Sequence of chain 5.A:
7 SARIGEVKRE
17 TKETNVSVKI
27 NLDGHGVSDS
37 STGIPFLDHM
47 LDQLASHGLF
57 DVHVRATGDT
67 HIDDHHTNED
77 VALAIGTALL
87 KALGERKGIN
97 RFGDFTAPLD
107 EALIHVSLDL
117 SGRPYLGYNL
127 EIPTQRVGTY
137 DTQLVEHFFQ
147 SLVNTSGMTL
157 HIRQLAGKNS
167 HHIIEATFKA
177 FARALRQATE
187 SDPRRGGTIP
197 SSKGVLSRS

Sequence of chain 12.A:
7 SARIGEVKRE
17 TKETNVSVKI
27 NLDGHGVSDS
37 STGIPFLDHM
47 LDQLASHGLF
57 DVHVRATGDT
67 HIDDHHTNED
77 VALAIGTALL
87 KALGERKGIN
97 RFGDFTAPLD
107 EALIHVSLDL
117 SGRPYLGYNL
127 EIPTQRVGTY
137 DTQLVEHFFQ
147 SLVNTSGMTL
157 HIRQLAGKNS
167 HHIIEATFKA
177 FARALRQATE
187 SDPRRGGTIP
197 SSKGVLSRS

Binding-site contacts:
Ligand atom N1 contacts residue HIS167 of chain 5.A at 3.1 Å (h-bond).
Ligand atom N1 contacts residue HIS72 of chain 18.A at 3.3 Å (h-bond).
Ligand atom N1 contacts residue MN1 of chain 12.C at 2.3 Å.
Ligand atom N2 contacts residue MN1 of chain 12.C at 3.2 Å.
Ligand atom C8 contacts residue GLU171 of chain 5.A at 3.5 Å.
Ligand atom P9 contacts residue SER197 of chain 12.A at 3.8 Å.
Ligand atom O11 contacts residue ARG119 of chain 12.A at 2.8 Å (salt-bridge).
Ligand atom O10 contacts residue ARG97 of chain 12.A at 2.8 Å (salt-bridge).
Ligand atom C5 contacts residue HIS72 of chain 18.A at 3.6 Å.
Ligand atom N4 contacts residue HIS71 of chain 18.A at 3.0 Å (h-bond).
Ligand atom C3 contacts residue MN1 of chain 12.B at 3.2 Å.
Ligand atom O13 contacts residue MN1 of chain 12.C at 2.4 Å.
Ligand atom P9 contacts residue ARG97 of chain 12.A at 3.7 Å.
Ligand atom C5 contacts residue MN1 of chain 12.B at 3.3 Å.
Ligand atom C5 contacts residue HIS167 of chain 5.A at 3.3 Å.
Ligand atom O13 contacts residue GLU171 of chain 5.A at 3.5 Å (salt-bridge).
Ligand atom C7 contacts residue GLU19 of chain 18.A at 3.4 Å.
Ligand atom C6 contacts residue MN1 of chain 12.C at 3.5 Å.
Ligand atom O10 contacts residue ARG119 of chain 12.A at 3.0 Å (salt-bridge).
Ligand atom O11 contacts residue LYS199 of chain 12.A at 2.7 Å (salt-bridge).
Ligand atom C5 contacts residue MN1 of chain 12.C at 3.3 Å.
Ligand atom O10 contacts residue LYS175 of chain 5.A at 2.7 Å (salt-bridge).
Ligand atom O13 contacts residue GLU19 of chain 18.A at 2.7 Å (salt-bridge).
Ligand atom C3 contacts residue LEU105 of chain 5.A at 3.8 Å (hydrophobic).
Ligand atom N2 contacts residue GLU171 of chain 5.A at 3.8 Å.
Ligand atom C7 contacts residue GLU171 of chain 5.A at 3.5 Å.
Ligand atom N4 contacts residue HIS168 of chain 5.A at 3.3 Å (h-bond).
Ligand atom P9 contacts residue ARG119 of chain 12.A at 3.9 Å.
Ligand atom O12 contacts residue SER197 of chain 12.A at 2.6 Å (h-bond).
Ligand atom O13 contacts residue HIS45 of chain 5.A at 3.3 Å (h-bond).
Ligand atom C6 contacts residue GLU171 of chain 5.A at 3.1 Å.
Ligand atom C5 contacts residue HIS71 of chain 18.A at 3.2 Å.
Ligand atom C3 contacts residue GLU75 of chain 18.A at 3.8 Å.
Ligand atom N1 contacts residue GLU171 of chain 5.A at 3.1 Å (salt-bridge).
Ligand atom N4 contacts residue GLU75 of chain 18.A at 3.1 Å (salt-bridge).
Ligand atom C7 contacts residue MN1 of chain 12.C at 3.5 Å.
Ligand atom O13 contacts residue HIS72 of chain 18.A at 3.1 Å (h-bond).
Ligand atom O12 contacts residue ARG97 of chain 12.A at 2.8 Å (salt-bridge).
Ligand atom C5 contacts residue HIS168 of chain 5.A at 3.9 Å.
Ligand atom N4 contacts residue MN1 of chain 12.B at 2.2 Å.

Sequence of chain 18.A:
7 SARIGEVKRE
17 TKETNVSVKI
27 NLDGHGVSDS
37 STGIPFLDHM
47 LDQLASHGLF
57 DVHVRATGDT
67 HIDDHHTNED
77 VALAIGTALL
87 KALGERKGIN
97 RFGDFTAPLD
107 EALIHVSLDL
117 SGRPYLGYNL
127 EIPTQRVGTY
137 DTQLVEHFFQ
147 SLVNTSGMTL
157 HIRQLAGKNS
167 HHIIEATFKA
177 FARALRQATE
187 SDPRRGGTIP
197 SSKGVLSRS

The small molecule below binds the protein below.
Small molecule (SMILES): O=P(O)(O)C[C@@H](O)Cn1cncn1